Sequence of chain 1.D:
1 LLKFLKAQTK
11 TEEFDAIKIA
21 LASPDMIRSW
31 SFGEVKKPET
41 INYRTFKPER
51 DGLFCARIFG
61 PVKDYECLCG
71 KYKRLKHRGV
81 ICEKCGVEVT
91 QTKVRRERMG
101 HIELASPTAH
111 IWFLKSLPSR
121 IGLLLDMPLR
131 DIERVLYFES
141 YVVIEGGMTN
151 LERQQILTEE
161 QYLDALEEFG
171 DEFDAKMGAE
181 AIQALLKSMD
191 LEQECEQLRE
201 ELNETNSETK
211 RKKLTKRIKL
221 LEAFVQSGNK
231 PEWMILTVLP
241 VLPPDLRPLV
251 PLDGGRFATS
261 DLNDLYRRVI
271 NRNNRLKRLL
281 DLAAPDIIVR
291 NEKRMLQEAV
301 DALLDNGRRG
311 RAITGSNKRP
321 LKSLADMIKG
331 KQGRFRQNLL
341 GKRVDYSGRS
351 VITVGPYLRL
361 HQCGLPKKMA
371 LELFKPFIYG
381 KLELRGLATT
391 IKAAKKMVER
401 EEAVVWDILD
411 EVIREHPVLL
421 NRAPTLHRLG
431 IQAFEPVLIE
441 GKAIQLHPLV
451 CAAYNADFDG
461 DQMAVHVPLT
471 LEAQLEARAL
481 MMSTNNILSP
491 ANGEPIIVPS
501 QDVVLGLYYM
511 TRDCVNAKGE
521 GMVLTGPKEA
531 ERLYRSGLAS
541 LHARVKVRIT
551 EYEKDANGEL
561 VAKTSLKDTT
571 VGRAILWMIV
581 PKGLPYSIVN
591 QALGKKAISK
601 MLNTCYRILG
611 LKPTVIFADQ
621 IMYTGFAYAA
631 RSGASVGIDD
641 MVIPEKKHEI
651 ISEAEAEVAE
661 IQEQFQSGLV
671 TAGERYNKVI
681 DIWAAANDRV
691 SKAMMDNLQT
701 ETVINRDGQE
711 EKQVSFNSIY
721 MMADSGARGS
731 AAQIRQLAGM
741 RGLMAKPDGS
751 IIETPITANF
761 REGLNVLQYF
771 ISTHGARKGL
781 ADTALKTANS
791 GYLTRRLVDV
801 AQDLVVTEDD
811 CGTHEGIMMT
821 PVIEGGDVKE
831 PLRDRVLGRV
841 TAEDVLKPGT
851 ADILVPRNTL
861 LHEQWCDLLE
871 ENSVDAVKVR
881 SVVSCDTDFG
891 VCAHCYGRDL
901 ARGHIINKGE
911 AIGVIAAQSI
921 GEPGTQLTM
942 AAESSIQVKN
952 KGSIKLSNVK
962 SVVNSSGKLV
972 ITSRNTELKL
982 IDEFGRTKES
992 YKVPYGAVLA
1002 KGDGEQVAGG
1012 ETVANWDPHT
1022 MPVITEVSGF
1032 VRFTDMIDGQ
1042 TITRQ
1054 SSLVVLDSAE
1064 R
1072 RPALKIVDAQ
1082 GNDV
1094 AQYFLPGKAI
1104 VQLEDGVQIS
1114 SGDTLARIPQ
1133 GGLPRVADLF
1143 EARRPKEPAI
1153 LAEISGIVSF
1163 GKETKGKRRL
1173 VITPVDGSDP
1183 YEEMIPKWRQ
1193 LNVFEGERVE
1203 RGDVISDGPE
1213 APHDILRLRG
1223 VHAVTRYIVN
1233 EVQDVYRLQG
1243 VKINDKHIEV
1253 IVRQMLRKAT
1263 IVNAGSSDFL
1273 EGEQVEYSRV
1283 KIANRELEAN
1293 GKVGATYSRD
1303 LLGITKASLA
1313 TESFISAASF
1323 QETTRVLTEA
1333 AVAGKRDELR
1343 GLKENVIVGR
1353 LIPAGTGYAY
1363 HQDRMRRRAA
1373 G

A protein and the small-molecule ligand that binds it are described below.
Small molecule (SMILES): Nc1ccn([C@@H]2O[C@H](CO[P](=O)(O)O[C@H]3[C@@H](O)[C@H](n4cnc5c(=O)nc(N)[nH]c54)O[C@@H]3CO[P](=O)(O)O[C@H]3[C@@H](O)[C@H](n4ccc(N)nc4=O)O[C@@H]3CO[P](=O)(O)O[C@H]3[C@@H](O)[C@H](n4ccc(N)nc4=O)O[C@@H]3CO[P](=O)(O)O[C@H]3[C@@H](O)[C@H](n4cnc5c(=O)nc(N)[nH]c54)O[C@@H]3COP(=O)=O)[C@@H](O)[C@H]2O)c(=O)n1

Sequence of chain 1.C:
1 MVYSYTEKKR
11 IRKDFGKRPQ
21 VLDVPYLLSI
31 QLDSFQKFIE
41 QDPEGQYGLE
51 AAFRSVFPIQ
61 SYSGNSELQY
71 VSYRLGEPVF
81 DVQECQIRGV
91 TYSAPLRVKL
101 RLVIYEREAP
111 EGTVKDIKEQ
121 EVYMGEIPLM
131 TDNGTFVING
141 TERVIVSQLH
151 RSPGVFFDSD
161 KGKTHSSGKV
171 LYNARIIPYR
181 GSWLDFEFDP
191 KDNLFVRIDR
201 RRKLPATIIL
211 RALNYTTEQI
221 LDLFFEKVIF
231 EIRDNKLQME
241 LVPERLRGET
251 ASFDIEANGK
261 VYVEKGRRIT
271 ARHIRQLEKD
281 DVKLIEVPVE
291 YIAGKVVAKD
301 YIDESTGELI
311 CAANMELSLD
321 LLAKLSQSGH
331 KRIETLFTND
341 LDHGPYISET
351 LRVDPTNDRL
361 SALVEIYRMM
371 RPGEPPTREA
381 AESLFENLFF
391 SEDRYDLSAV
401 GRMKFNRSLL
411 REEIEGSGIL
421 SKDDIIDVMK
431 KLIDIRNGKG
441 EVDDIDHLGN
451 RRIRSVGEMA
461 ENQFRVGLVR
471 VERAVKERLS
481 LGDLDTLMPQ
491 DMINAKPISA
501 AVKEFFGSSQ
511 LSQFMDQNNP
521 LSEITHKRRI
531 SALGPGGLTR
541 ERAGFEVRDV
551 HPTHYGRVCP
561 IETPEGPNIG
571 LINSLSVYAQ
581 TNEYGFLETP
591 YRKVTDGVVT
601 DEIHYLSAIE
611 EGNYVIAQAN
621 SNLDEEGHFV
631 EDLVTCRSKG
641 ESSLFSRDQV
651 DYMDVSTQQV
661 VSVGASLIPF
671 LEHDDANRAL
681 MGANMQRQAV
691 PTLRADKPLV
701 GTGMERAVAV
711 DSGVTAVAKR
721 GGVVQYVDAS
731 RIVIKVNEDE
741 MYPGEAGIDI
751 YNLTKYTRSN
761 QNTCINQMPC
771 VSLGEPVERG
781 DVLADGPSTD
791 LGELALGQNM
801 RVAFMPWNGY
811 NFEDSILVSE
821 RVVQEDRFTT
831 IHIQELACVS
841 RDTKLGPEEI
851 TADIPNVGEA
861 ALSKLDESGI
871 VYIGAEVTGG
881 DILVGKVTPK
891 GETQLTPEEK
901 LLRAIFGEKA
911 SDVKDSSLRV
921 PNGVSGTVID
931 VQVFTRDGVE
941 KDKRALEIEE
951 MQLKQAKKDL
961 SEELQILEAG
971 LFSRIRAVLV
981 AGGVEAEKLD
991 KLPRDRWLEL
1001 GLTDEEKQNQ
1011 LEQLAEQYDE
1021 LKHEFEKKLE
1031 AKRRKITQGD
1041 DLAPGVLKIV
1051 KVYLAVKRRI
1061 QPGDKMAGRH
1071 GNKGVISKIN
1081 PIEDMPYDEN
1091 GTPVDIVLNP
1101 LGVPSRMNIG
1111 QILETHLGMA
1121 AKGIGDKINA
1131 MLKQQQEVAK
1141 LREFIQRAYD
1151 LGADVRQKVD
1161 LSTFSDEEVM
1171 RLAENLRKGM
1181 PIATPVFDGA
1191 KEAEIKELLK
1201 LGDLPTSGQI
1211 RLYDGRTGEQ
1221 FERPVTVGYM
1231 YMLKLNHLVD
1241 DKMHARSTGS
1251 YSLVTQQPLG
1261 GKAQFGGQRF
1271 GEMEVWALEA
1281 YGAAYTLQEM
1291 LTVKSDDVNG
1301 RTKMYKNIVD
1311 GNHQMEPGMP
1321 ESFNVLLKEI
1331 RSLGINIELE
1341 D

Binding-site contacts:
Ligand atom C3' contacts residue MG1 of chain 1.J at 4.0 Å.
Ligand atom P contacts residue ASN568 of chain 1.C at 3.5 Å.
Ligand atom C1' contacts residue ASP461 of chain 1.D at 4.0 Å.
Ligand atom OP1 contacts residue LEU533 of chain 1.C at 3.9 Å.
Ligand atom O3' contacts residue ARG422 of chain 1.D at 4.3 Å.
Ligand atom P contacts residue ARG540 of chain 1.C at 4.0 Å.
Ligand atom C4' contacts residue GLY460 of chain 1.D at 4.3 Å.
Ligand atom OP2 contacts residue PRO564 of chain 1.C at 4.2 Å.
Ligand atom C2' contacts residue ASP461 of chain 1.D at 3.2 Å.
Ligand atom C4' contacts residue HIS1237 of chain 1.C at 4.1 Å.
Ligand atom P contacts residue GLN688 of chain 1.C at 3.8 Å.
Ligand atom OP1 contacts residue LYS1065 of chain 1.C at 4.2 Å.
Ligand atom C5' contacts residue ARG540 of chain 1.C at 3.9 Å.
Ligand atom OP1 contacts residue PRO564 of chain 1.C at 3.5 Å.
Ligand atom OP1 contacts residue ARG540 of chain 1.C at 3.2 Å.
Ligand atom O4' contacts residue ASP461 of chain 1.D at 3.9 Å.
Ligand atom OP2 contacts residue ARG540 of chain 1.C at 3.7 Å.
Ligand atom C5' contacts residue GLN688 of chain 1.C at 4.0 Å.
Ligand atom OP1 contacts residue ASN568 of chain 1.C at 3.2 Å (h-bond).
Ligand atom C3' contacts residue ASP461 of chain 1.D at 3.3 Å.
Ligand atom OP1 contacts residue LYS1073 of chain 1.C at 3.2 Å.
Ligand atom OP2 contacts residue ARG540 of chain 1.C at 2.9 Å (salt-bridge).
Ligand atom O3' contacts residue LYS1065 of chain 1.C at 4.1 Å.
Ligand atom O5' contacts residue GLN510 of chain 1.C at 4.3 Å.
Ligand atom OP2 contacts residue ASN568 of chain 1.C at 3.3 Å (h-bond).
Ligand atom C5' contacts residue HIS1237 of chain 1.C at 4.1 Å.
Ligand atom O2' contacts residue GLY460 of chain 1.D at 4.2 Å.
Ligand atom P contacts residue ARG540 of chain 1.C at 4.2 Å.
Ligand atom O3' contacts residue ASP461 of chain 1.D at 2.9 Å (salt-bridge).
Ligand atom O2' contacts residue ARG422 of chain 1.D at 2.9 Å (salt-bridge).
Ligand atom OP1 contacts residue GLN688 of chain 1.C at 3.0 Å (h-bond).
Ligand atom O5' contacts residue ASN568 of chain 1.C at 3.9 Å.
Ligand atom C4' contacts residue ASP461 of chain 1.D at 3.2 Å.
Ligand atom O2' contacts residue ASP461 of chain 1.D at 2.2 Å (salt-bridge).
Ligand atom O3' contacts residue ASP459 of chain 1.D at 4.2 Å.
Ligand atom O3' contacts residue GLN688 of chain 1.C at 3.4 Å (h-bond).
Ligand atom O2' contacts residue HIS1237 of chain 1.C at 4.2 Å.
Ligand atom C2' contacts residue ARG422 of chain 1.D at 3.9 Å.
Ligand atom P contacts residue PRO564 of chain 1.C at 4.3 Å.
Ligand atom O3' contacts residue MG1 of chain 1.J at 2.7 Å.